Sequence of chain 2.A:
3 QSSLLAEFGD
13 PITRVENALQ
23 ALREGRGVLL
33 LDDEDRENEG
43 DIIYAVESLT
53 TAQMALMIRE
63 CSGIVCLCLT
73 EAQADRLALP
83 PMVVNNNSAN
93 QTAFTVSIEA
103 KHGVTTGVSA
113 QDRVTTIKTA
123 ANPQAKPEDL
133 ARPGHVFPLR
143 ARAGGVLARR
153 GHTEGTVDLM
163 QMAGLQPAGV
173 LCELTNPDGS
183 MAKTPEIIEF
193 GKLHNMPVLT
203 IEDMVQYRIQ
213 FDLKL

Binding-site contacts:
Ligand atom C3 contacts residue GLU175 of chain 2.A at 3.3 Å.
Ligand atom P contacts residue HIS154 of chain 2.A at 3.6 Å.
Ligand atom O4 contacts residue LEU173 of chain 2.A at 3.6 Å.
Ligand atom C1 contacts residue GLU175 of chain 2.A at 3.4 Å.
Ligand atom O1 contacts residue CYS68 of chain 2.A at 3.4 Å (h-bond).
Ligand atom C3 contacts residue MN1 of chain 2.B at 3.2 Å.
Ligand atom C1 contacts residue HIS137 of chain 1.A at 3.4 Å.
Ligand atom O3P contacts residue ARG151 of chain 2.A at 2.8 Å (salt-bridge).
Ligand atom C5 contacts residue THR155 of chain 2.A at 3.6 Å.
Ligand atom O4 contacts residue MN1 of chain 2.B at 2.3 Å.
Ligand atom O1P contacts residue GLY153 of chain 2.A at 3.6 Å.
Ligand atom O4 contacts residue HIS154 of chain 2.A at 3.5 Å.
Ligand atom O3 contacts residue MN1 of chain 2.B at 2.7 Å.
Ligand atom O3 contacts residue GLU39 of chain 2.A at 2.6 Å (salt-bridge).
Ligand atom O2 contacts residue PHE96 of chain 2.A at 3.7 Å.
Ligand atom O5 contacts residue MN1 of chain 2.B at 3.3 Å.
Ligand atom O1P contacts residue MN1 of chain 2.B at 2.6 Å.
Ligand atom O2 contacts residue HIS137 of chain 1.A at 3.3 Å (h-bond).
Ligand atom O2 contacts residue THR94 of chain 2.A at 3.5 Å.
Ligand atom C5 contacts residue MN1 of chain 2.B at 3.6 Å.
Ligand atom O1 contacts residue HIS137 of chain 1.A at 2.9 Å (h-bond).
Ligand atom C2 contacts residue HIS137 of chain 1.A at 3.2 Å.
Ligand atom O4 contacts residue ASP43 of chain 2.A at 2.6 Å (salt-bridge).
Ligand atom O2P contacts residue THR155 of chain 2.A at 2.6 Å (h-bond).
Ligand atom C1 contacts residue CYS68 of chain 2.A at 3.6 Å (hydrophobic).
Ligand atom P contacts residue MN1 of chain 2.B at 3.6 Å.
Ligand atom O2P contacts residue ARG151 of chain 2.A at 3.0 Å (salt-bridge).
Ligand atom O1P contacts residue ARG38 of chain 2.A at 3.0 Å (salt-bridge).
Ligand atom C2 contacts residue GLU175 of chain 2.A at 3.1 Å.
Ligand atom O1 contacts residue GLU175 of chain 2.A at 3.5 Å (salt-bridge).
Ligand atom O2P contacts residue HIS154 of chain 2.A at 3.2 Å (h-bond).
Ligand atom O1P contacts residue GLU39 of chain 2.A at 3.4 Å (salt-bridge).
Ligand atom P contacts residue ARG38 of chain 2.A at 3.6 Å.
Ligand atom C4 contacts residue MN1 of chain 2.B at 3.2 Å.
Ligand atom O1P contacts residue HIS154 of chain 2.A at 2.9 Å (h-bond).
Ligand atom O2P contacts residue GLY153 of chain 2.A at 3.5 Å.
Ligand atom C1 contacts residue PHE96 of chain 2.A at 3.5 Å (hydrophobic).
Ligand atom O5 contacts residue THR94 of chain 2.A at 3.6 Å.
Ligand atom O1 contacts residue PHE96 of chain 2.A at 3.1 Å.
Ligand atom O3P contacts residue ARG38 of chain 2.A at 2.8 Å (salt-bridge).

Sequence of chain 1.A:
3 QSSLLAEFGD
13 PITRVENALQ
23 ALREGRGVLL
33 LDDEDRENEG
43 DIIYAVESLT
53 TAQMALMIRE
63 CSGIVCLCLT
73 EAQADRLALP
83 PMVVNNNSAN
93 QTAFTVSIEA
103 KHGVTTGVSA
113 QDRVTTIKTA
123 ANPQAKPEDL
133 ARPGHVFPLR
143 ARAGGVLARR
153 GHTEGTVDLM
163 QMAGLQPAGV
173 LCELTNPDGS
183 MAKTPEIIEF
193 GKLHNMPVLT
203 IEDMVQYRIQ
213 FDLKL

The protein below binds the small molecule below.
Small molecule (SMILES): O=CC(O)C(O)C(O)COP(=O)(O)O